Binding-site contacts:
Ligand atom PB contacts residue MG1 of chain 1.H at 3.4 Å.
Ligand atom C8 contacts residue SER45 of chain 1.A at 3.5 Å.
Ligand atom O1A contacts residue GLY42 of chain 1.A at 3.2 Å.
Ligand atom N2 contacts residue GLN152 of chain 1.A at 3.5 Å (h-bond).
Ligand atom O2B contacts residue MG1 of chain 1.H at 2.1 Å.
Ligand atom PG contacts residue MG1 of chain 1.H at 3.0 Å.
Ligand atom O1A contacts residue THR44 of chain 1.A at 3.2 Å (h-bond).
Ligand atom O6 contacts residue LYS181 of chain 1.A at 3.2 Å (salt-bridge).
Ligand atom O1B contacts residue GLY42 of chain 1.A at 3.1 Å (h-bond).
Ligand atom PA contacts residue SER45 of chain 1.A at 3.4 Å.
Ligand atom O5' contacts residue SER45 of chain 1.A at 3.3 Å (h-bond).
Ligand atom O2A contacts residue TYR59 of chain 1.A at 3.3 Å.
Ligand atom O2' contacts residue GLN57 of chain 1.A at 3.3 Å.
Ligand atom O2' contacts residue SER56 of chain 1.A at 2.6 Å (h-bond).
Ligand atom C3B contacts residue TYR59 of chain 1.A at 3.3 Å (hydrophobic).
Ligand atom N1 contacts residue LYS149 of chain 1.A at 3.4 Å.
Ligand atom O3' contacts residue GLN57 of chain 1.A at 2.6 Å (h-bond).
Ligand atom C5 contacts residue LYS149 of chain 1.A at 3.4 Å.
Ligand atom O4' contacts residue LYS149 of chain 1.A at 2.9 Å (salt-bridge).
Ligand atom N1 contacts residue ASP151 of chain 1.A at 3.0 Å (salt-bridge).
Ligand atom O1G contacts residue LYS43 of chain 1.A at 2.4 Å (salt-bridge).
Ligand atom O1B contacts residue VAL41 of chain 1.A at 3.4 Å (h-bond).
Ligand atom O6 contacts residue ALA180 of chain 1.A at 2.7 Å (h-bond).
Ligand atom O6 contacts residue SER179 of chain 1.A at 3.3 Å (h-bond).
Ligand atom N2 contacts residue ASP151 of chain 1.A at 2.9 Å (salt-bridge).
Ligand atom O2B contacts residue THR44 of chain 1.A at 2.9 Å (h-bond).
Ligand atom O1G contacts residue MG1 of chain 1.H at 3.3 Å.
Ligand atom O6 contacts residue ASN148 of chain 1.A at 3.4 Å (h-bond).
Ligand atom O2G contacts residue TYR59 of chain 1.A at 3.1 Å (h-bond).
Ligand atom O2' contacts residue PHE55 of chain 1.A at 3.2 Å.
Ligand atom C3B contacts residue GLY40 of chain 1.A at 3.0 Å.
Ligand atom C6 contacts residue LYS149 of chain 1.A at 3.3 Å.
Ligand atom O3G contacts residue MG1 of chain 1.H at 2.1 Å.
Ligand atom O3G contacts residue THR62 of chain 1.A at 2.6 Å (h-bond).
Ligand atom N7 contacts residue ASN148 of chain 1.A at 3.1 Å (h-bond).
Ligand atom O3A contacts residue GLY42 of chain 1.A at 3.2 Å (h-bond).
Ligand atom O1B contacts residue LYS43 of chain 1.A at 2.7 Å (salt-bridge).
Ligand atom O1G contacts residue GLY89 of chain 1.A at 3.3 Å (h-bond).
Ligand atom O1A contacts residue SER45 of chain 1.A at 2.7 Å (h-bond).
Ligand atom N7 contacts residue ALA180 of chain 1.A at 3.5 Å.

The small molecule below binds the protein below.
Small molecule (SMILES): Nc1nc2c(ncn2[C@@H]2O[C@H](CO[P](=O)(O)O[P](=O)(O)CP(=O)(O)O)[C@@H](O)[C@H]2O)c(=O)[nH]1

Sequence of chain 1.A:
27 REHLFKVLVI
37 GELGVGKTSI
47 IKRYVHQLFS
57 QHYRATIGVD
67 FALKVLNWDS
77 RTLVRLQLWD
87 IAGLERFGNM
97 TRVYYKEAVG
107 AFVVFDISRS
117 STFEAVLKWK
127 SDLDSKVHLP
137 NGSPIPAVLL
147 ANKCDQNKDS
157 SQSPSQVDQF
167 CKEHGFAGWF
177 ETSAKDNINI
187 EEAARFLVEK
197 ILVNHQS